Sequence of chain 1.A:
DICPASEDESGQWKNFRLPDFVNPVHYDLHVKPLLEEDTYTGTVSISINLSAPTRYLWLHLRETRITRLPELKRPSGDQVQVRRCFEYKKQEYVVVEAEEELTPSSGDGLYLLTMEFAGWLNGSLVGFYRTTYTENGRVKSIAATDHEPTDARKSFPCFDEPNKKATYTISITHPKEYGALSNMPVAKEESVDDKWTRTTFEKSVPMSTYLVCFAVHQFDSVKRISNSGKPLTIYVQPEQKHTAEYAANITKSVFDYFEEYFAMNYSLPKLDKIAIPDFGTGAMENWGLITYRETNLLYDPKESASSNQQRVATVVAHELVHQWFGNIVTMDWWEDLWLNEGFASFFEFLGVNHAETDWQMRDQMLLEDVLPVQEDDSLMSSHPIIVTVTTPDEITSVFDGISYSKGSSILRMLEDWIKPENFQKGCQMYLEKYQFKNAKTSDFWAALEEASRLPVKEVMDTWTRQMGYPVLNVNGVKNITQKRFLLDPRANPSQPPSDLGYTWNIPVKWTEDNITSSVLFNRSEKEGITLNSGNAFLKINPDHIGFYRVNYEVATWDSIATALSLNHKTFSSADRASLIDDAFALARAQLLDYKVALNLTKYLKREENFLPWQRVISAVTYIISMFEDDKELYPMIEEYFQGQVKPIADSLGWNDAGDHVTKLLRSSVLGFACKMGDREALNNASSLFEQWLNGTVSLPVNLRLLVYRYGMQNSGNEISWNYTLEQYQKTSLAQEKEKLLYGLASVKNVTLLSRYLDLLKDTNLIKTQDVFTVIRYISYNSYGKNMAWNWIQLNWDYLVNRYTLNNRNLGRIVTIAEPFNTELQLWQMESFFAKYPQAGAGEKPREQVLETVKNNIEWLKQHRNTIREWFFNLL

A protein and the small-molecule ligand that binds it are described below.
Small molecule (SMILES): CC(=O)N[C@H]1[C@H](O[C@H]2[C@H](O)[C@@H](NC(C)=O)CO[C@@H]2CO)O[C@H](CO)[C@@H](O)[C@@H]1O

Binding-site contacts:
Ligand atom C7 contacts residue ASN122 of chain 1.A at 3.5 Å.
Ligand atom O7 contacts residue TRP120 of chain 1.A at 3.7 Å.
Ligand atom O5 contacts residue ASN122 of chain 1.A at 2.4 Å (h-bond).
Ligand atom C4 contacts residue ASN122 of chain 1.A at 4.3 Å.
Ligand atom O7 contacts residue ASN122 of chain 1.A at 4.0 Å.
Ligand atom C2 contacts residue ASN122 of chain 1.A at 2.5 Å.
Ligand atom C1 contacts residue TRP120 of chain 1.A at 4.2 Å (hydrophobic).
Ligand atom O7 contacts residue GLY123 of chain 1.A at 4.0 Å.
Ligand atom C5 contacts residue TRP120 of chain 1.A at 4.0 Å (hydrophobic).
Ligand atom C5 contacts residue ASN122 of chain 1.A at 3.6 Å.
Ligand atom C8 contacts residue GLY123 of chain 1.A at 4.3 Å.
Ligand atom N2 contacts residue ASN122 of chain 1.A at 3.1 Å (h-bond).
Ligand atom C6 contacts residue TRP120 of chain 1.A at 4.5 Å (hydrophobic).
Ligand atom C7 contacts residue TRP120 of chain 1.A at 4.2 Å (hydrophobic).
Ligand atom C8 contacts residue TRP120 of chain 1.A at 4.4 Å (hydrophobic).
Ligand atom C7 contacts residue GLY123 of chain 1.A at 4.3 Å.
Ligand atom C3 contacts residue ASN122 of chain 1.A at 3.9 Å.
Ligand atom C1 contacts residue ASN122 of chain 1.A at 1.4 Å.
Ligand atom N2 contacts residue TRP120 of chain 1.A at 4.3 Å.
Ligand atom C8 contacts residue ASN122 of chain 1.A at 3.3 Å.